Sequence of chain 1.B:
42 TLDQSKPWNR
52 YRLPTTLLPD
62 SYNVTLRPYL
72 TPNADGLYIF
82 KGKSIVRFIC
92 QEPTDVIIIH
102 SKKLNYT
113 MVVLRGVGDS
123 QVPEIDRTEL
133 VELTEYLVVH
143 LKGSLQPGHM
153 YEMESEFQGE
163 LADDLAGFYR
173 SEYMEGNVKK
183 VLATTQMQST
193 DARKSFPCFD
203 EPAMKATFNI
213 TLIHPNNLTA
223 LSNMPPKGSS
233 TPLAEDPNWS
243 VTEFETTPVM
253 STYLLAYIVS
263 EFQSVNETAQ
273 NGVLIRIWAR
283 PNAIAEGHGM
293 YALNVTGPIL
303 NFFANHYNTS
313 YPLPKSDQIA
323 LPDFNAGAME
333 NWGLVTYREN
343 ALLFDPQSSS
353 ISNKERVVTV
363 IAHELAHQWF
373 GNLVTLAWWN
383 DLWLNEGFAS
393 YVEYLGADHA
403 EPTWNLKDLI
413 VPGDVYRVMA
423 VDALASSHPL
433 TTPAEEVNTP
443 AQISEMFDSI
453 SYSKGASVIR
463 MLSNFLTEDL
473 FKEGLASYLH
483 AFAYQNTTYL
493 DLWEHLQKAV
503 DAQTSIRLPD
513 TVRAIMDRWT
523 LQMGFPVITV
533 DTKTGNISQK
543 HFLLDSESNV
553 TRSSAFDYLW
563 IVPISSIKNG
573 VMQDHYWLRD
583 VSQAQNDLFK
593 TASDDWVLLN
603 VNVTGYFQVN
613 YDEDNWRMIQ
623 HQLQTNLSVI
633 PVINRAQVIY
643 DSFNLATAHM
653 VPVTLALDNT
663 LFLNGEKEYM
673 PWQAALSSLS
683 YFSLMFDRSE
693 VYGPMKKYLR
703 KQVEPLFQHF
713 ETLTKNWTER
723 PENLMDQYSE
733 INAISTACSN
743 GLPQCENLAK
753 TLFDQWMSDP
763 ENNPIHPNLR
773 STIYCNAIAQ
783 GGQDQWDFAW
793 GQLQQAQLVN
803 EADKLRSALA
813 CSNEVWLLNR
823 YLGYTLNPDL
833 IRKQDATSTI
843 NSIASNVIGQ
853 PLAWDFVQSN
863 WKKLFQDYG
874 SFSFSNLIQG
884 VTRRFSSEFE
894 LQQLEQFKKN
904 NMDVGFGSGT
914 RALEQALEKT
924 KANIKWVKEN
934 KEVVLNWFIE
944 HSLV

The protein below binds the small molecule below.
Small molecule (SMILES): CC(=O)N[C@@H]1[C@@H](O)[C@H](O)[C@@H](CO)O[C@H]1O

Binding-site contacts:
Ligand atom C5 contacts residue SER630 of chain 1.B at 4.3 Å.
Ligand atom C1 contacts residue ASN628 of chain 1.B at 1.4 Å.
Ligand atom O7 contacts residue ASN628 of chain 1.B at 2.9 Å (h-bond).
Ligand atom C6 contacts residue VAL631 of chain 1.B at 4.3 Å (hydrophobic).
Ligand atom C5 contacts residue ASN628 of chain 1.B at 3.6 Å.
Ligand atom O5 contacts residue VAL631 of chain 1.B at 4.2 Å.
Ligand atom C7 contacts residue ASN628 of chain 1.B at 3.1 Å.
Ligand atom O5 contacts residue ASN628 of chain 1.B at 2.4 Å (h-bond).
Ligand atom C3 contacts residue ASN628 of chain 1.B at 3.8 Å.
Ligand atom N2 contacts residue ASN628 of chain 1.B at 2.9 Å (h-bond).
Ligand atom O6 contacts residue SER630 of chain 1.B at 4.2 Å.
Ligand atom C8 contacts residue ASN628 of chain 1.B at 4.3 Å.
Ligand atom C2 contacts residue ASN628 of chain 1.B at 2.5 Å.
Ligand atom C4 contacts residue ASN628 of chain 1.B at 4.2 Å.